The protein below binds the small molecule below.
Small molecule (SMILES): CC(=O)N[C@@H]1[C@@H](O)[C@H](O)[C@@H](CO)O[C@H]1O

Sequence of chain 1.C:
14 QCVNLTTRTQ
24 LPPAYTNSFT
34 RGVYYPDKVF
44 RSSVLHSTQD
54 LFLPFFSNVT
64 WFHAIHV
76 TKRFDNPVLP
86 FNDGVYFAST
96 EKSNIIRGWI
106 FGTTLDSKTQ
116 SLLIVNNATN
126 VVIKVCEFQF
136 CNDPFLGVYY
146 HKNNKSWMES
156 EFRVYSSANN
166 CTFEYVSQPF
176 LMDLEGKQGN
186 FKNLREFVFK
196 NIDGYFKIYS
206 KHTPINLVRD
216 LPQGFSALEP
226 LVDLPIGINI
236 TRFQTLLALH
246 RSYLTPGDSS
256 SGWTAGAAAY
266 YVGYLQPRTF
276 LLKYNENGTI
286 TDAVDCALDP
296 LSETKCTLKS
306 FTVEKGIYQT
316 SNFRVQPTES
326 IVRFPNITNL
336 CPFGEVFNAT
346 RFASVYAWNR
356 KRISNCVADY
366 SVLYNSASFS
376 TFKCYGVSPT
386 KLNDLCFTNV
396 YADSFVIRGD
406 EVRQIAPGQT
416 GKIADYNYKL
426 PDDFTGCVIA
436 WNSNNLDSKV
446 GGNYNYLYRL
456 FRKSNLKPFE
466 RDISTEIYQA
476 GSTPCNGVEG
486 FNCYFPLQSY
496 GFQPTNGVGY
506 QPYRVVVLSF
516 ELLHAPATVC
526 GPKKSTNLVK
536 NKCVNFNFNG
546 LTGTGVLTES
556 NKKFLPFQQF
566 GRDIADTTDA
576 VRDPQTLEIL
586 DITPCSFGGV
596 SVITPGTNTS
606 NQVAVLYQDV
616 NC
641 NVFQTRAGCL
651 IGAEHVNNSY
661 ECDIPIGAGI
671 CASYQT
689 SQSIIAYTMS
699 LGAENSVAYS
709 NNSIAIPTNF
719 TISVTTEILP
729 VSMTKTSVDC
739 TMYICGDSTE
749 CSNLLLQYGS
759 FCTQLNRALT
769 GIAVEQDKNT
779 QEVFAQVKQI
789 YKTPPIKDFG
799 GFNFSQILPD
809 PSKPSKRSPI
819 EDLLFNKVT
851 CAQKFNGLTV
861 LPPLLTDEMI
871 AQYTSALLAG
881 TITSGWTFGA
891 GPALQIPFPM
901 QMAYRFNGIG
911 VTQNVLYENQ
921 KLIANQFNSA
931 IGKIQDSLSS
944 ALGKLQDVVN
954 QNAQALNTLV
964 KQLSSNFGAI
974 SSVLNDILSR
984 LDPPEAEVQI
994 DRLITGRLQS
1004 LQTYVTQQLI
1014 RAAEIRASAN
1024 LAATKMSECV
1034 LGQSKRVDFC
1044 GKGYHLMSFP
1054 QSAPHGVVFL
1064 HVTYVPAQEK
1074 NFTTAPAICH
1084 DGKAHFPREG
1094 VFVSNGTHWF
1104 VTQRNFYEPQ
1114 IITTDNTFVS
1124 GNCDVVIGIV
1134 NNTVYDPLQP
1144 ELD

Binding-site contacts:
Ligand atom N2 contacts residue ASN331 of chain 1.C at 3.1 Å (h-bond).
Ligand atom C3 contacts residue GLN580 of chain 1.C at 4.2 Å.
Ligand atom O7 contacts residue ASN331 of chain 1.C at 4.0 Å.
Ligand atom C3 contacts residue ASN331 of chain 1.C at 3.8 Å.
Ligand atom C7 contacts residue GLN580 of chain 1.C at 4.3 Å.
Ligand atom C7 contacts residue ASN331 of chain 1.C at 3.8 Å.
Ligand atom C1 contacts residue ASN331 of chain 1.C at 1.4 Å.
Ligand atom C2 contacts residue ASN331 of chain 1.C at 2.5 Å.
Ligand atom C2 contacts residue GLN580 of chain 1.C at 4.1 Å.
Ligand atom C8 contacts residue GLN580 of chain 1.C at 4.2 Å.
Ligand atom C4 contacts residue ASN331 of chain 1.C at 4.2 Å.
Ligand atom C5 contacts residue ASN331 of chain 1.C at 3.6 Å.
Ligand atom O3 contacts residue GLN580 of chain 1.C at 3.8 Å.
Ligand atom O3 contacts residue ASN331 of chain 1.C at 4.0 Å.
Ligand atom N2 contacts residue GLN580 of chain 1.C at 3.4 Å (h-bond).
Ligand atom O5 contacts residue ASN331 of chain 1.C at 2.4 Å (h-bond).